Sequence of chain 1.L:
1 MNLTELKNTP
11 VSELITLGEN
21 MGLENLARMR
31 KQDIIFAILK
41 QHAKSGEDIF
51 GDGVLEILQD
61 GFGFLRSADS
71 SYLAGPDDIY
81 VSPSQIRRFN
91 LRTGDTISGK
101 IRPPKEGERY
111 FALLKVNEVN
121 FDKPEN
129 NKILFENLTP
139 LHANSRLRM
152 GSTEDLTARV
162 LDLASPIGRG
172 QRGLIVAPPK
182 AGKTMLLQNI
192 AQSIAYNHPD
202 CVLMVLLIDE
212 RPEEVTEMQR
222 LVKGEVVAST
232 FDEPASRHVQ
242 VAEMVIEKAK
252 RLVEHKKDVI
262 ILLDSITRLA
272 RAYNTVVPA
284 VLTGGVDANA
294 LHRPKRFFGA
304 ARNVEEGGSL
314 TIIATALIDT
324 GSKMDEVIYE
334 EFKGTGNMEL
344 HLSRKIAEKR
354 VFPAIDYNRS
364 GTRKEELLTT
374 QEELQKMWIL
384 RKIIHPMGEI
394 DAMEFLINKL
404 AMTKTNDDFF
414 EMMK

Binding-site contacts:
Ligand atom C4 contacts residue ARG66 of chain 1.L at 4.0 Å.
Ligand atom O4' contacts residue PHE62 of chain 1.L at 4.3 Å.
Ligand atom C6 contacts residue PHE62 of chain 1.L at 4.4 Å (hydrophobic).
Ligand atom O2 contacts residue LEU58 of chain 1.L at 4.0 Å.
Ligand atom C4 contacts residue TYR80 of chain 1.L at 4.3 Å (hydrophobic).
Ligand atom N4 contacts residue ARG66 of chain 1.L at 3.3 Å (salt-bridge).
Ligand atom N1 contacts residue LEU58 of chain 1.L at 3.8 Å.
Ligand atom C6 contacts residue LEU58 of chain 1.L at 4.3 Å (hydrophobic).
Ligand atom C5 contacts residue TYR80 of chain 1.L at 3.4 Å (hydrophobic).
Ligand atom C2 contacts residue LEU58 of chain 1.L at 3.8 Å (hydrophobic).
Ligand atom C4 contacts residue TYR110 of chain 1.L at 4.5 Å (hydrophobic).
Ligand atom O4' contacts residue PHE62 of chain 1.L at 3.4 Å.
Ligand atom C2 contacts residue TYR110 of chain 1.L at 3.8 Å (hydrophobic).
Ligand atom O2 contacts residue ARG66 of chain 1.L at 4.3 Å.
Ligand atom C4' contacts residue ASP60 of chain 1.L at 4.5 Å.
Ligand atom C1' contacts residue PHE62 of chain 1.L at 4.1 Å (hydrophobic).
Ligand atom O4 contacts residue GLU108 of chain 1.L at 3.0 Å.
Ligand atom N3 contacts residue ARG66 of chain 1.L at 3.4 Å (salt-bridge).
Ligand atom N3 contacts residue ARG109 of chain 1.L at 4.2 Å.
Ligand atom C5 contacts residue PHE64 of chain 1.L at 3.8 Å (hydrophobic).
Ligand atom C5' contacts residue ASP60 of chain 1.L at 4.2 Å.
Ligand atom O4' contacts residue LEU58 of chain 1.L at 4.0 Å.
Ligand atom C4' contacts residue PHE62 of chain 1.L at 4.0 Å (hydrophobic).
Ligand atom N4 contacts residue PHE64 of chain 1.L at 3.6 Å.
Ligand atom N3 contacts residue GLU108 of chain 1.L at 3.9 Å.
Ligand atom N4 contacts residue ALA74 of chain 1.L at 4.3 Å.
Ligand atom O2' contacts residue TYR110 of chain 1.L at 4.4 Å.
Ligand atom C1' contacts residue LEU58 of chain 1.L at 4.1 Å (hydrophobic).
Ligand atom N3 contacts residue LEU58 of chain 1.L at 4.2 Å.
Ligand atom C5 contacts residue TYR110 of chain 1.L at 3.9 Å (hydrophobic).
Ligand atom N1 contacts residue TYR110 of chain 1.L at 4.4 Å.
Ligand atom N4 contacts residue TYR110 of chain 1.L at 4.2 Å.
Ligand atom O2 contacts residue TYR110 of chain 1.L at 3.3 Å.
Ligand atom C4 contacts residue PHE64 of chain 1.L at 3.8 Å (hydrophobic).
Ligand atom C2 contacts residue ARG66 of chain 1.L at 4.2 Å.
Ligand atom N3 contacts residue TYR110 of chain 1.L at 4.2 Å.
Ligand atom N3 contacts residue ALA74 of chain 1.L at 4.4 Å.
Ligand atom C6 contacts residue TYR80 of chain 1.L at 3.7 Å (hydrophobic).
Ligand atom C4 contacts residue GLU108 of chain 1.L at 4.0 Å.

A small-molecule ligand and the protein it binds are described below.
Small molecule (SMILES): Nc1ccn([C@@H]2O[C@H](CO[P](=O)(O)O[C@H]3[C@@H](O)[C@H](n4ccc(=O)[nH]c4=O)O[C@@H]3CO)[C@@H](O)[C@H]2O)c(=O)n1